Binding-site contacts:
Ligand atom C18 contacts residue THR227 of chain 1.E at 4.2 Å.
Ligand atom C21 contacts residue PHE225 of chain 1.E at 3.4 Å (hydrophobic).
Ligand atom C18 contacts residue PHE225 of chain 1.E at 4.0 Å (hydrophobic).
Ligand atom C05 contacts residue TYR230 of chain 1.E at 4.0 Å (hydrophobic).
Ligand atom O22 contacts residue PHE225 of chain 1.E at 3.9 Å.
Ligand atom C01 contacts residue TYR122 of chain 1.E at 3.4 Å (hydrophobic).
Ligand atom O17 contacts residue THR227 of chain 1.E at 4.0 Å.
Ligand atom C26 contacts residue PHE81 of chain 1.D at 4.2 Å (hydrophobic).
Ligand atom O24 contacts residue PHE225 of chain 1.E at 4.0 Å.
Ligand atom C28 contacts residue PHE225 of chain 1.E at 3.8 Å (hydrophobic).
Ligand atom C25 contacts residue PHE225 of chain 1.E at 3.5 Å (hydrophobic).
Ligand atom C05 contacts residue TYR182 of chain 1.E at 4.2 Å (hydrophobic).
Ligand atom O10 contacts residue PHE100 of chain 1.D at 3.7 Å.
Ligand atom C20 contacts residue PHE225 of chain 1.E at 3.6 Å (hydrophobic).
Ligand atom C27 contacts residue PHE100 of chain 1.D at 4.2 Å (hydrophobic).
Ligand atom C05 contacts residue THR165 of chain 1.D at 4.2 Å.
Ligand atom O19 contacts residue THR227 of chain 1.E at 3.7 Å.
Ligand atom C14 contacts residue THR165 of chain 1.D at 3.6 Å.
Ligand atom O12 contacts residue THR165 of chain 1.D at 4.1 Å.
Ligand atom C13 contacts residue THR165 of chain 1.D at 4.1 Å.
Ligand atom C23 contacts residue PHE81 of chain 1.D at 3.7 Å (hydrophobic).
Ligand atom O24 contacts residue PHE81 of chain 1.D at 3.2 Å.
Ligand atom O17 contacts residue TYR230 of chain 1.E at 3.8 Å.
Ligand atom N02 contacts residue TYR122 of chain 1.E at 4.1 Å.
Ligand atom C04 contacts residue TYR182 of chain 1.E at 3.5 Å (hydrophobic).
Ligand atom C01 contacts residue PHE100 of chain 1.D at 3.9 Å (hydrophobic).
Ligand atom C04 contacts residue TYR230 of chain 1.E at 3.4 Å (hydrophobic).
Ligand atom N02 contacts residue TYR182 of chain 1.E at 3.9 Å.
Ligand atom C15 contacts residue PHE100 of chain 1.D at 4.2 Å (hydrophobic).
Ligand atom C01 contacts residue TYR182 of chain 1.E at 3.6 Å (hydrophobic).
Ligand atom C09 contacts residue PHE100 of chain 1.D at 4.0 Å (hydrophobic).
Ligand atom C08 contacts residue PHE100 of chain 1.D at 3.9 Å (hydrophobic).
Ligand atom O10 contacts residue PHE81 of chain 1.D at 3.6 Å.
Ligand atom O12 contacts residue ARG102 of chain 1.D at 3.3 Å.
Ligand atom C16 contacts residue TYR230 of chain 1.E at 4.2 Å (hydrophobic).
Ligand atom C27 contacts residue PHE225 of chain 1.E at 3.7 Å (hydrophobic).
Ligand atom C26 contacts residue PHE225 of chain 1.E at 3.7 Å (hydrophobic).
Ligand atom C11 contacts residue ARG102 of chain 1.D at 3.9 Å.
Ligand atom C25 contacts residue PHE81 of chain 1.D at 3.8 Å (hydrophobic).
Ligand atom O19 contacts residue PHE225 of chain 1.E at 4.2 Å.

Sequence of chain 1.D:
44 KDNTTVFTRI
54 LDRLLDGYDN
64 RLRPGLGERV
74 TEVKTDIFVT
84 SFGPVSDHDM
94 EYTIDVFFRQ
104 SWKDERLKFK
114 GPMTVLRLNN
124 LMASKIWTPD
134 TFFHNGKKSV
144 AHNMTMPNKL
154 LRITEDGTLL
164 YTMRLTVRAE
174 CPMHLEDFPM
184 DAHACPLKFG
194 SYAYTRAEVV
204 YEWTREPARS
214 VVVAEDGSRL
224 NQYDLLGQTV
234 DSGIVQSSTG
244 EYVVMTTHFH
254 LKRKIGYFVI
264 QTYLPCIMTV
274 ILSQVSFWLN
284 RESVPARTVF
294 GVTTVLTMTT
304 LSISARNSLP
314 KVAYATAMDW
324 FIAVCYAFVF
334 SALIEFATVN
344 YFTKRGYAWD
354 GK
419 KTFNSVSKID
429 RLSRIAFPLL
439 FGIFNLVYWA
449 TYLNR

The small molecule below binds the protein below.
Small molecule (SMILES): CN1CCc2cc3c(cc2[C@H]1[C@@H]1OC(=O)c2c1ccc1c2OCO1)OCO3

Sequence of chain 1.E:
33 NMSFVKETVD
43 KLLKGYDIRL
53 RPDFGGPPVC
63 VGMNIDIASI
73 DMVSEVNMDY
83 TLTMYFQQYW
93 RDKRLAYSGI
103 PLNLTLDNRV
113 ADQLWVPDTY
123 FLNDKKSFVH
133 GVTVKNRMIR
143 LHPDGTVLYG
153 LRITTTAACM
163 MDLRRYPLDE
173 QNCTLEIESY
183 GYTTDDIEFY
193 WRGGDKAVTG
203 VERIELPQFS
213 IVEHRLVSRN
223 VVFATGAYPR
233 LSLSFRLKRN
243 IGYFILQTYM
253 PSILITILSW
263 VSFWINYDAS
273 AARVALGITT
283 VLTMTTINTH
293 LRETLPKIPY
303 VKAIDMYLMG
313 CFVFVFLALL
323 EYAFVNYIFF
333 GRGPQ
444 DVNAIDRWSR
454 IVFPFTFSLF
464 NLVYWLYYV